The small molecule below binds the protein below.
Small molecule (SMILES): C[N+](C)(C)CCOP(=O)(O)O

Binding-site contacts:
Ligand atom N1 contacts residue SER211 of chain 3.A at 4.4 Å.
Ligand atom C5 contacts residue SER211 of chain 3.A at 3.6 Å.
Ligand atom P1 contacts residue SER209 of chain 3.A at 4.0 Å.
Ligand atom C3 contacts residue SER205 of chain 3.A at 3.5 Å.
Ligand atom O2 contacts residue ILE207 of chain 3.A at 3.9 Å.
Ligand atom O3 contacts residue SER211 of chain 3.A at 4.0 Å.
Ligand atom C5 contacts residue THR213 of chain 3.A at 4.5 Å.
Ligand atom C2 contacts residue SER205 of chain 3.A at 3.2 Å.
Ligand atom O2 contacts residue PHE195 of chain 2.A at 4.2 Å.
Ligand atom O1 contacts residue SER211 of chain 3.A at 4.0 Å.
Ligand atom C1 contacts residue PHE208 of chain 3.A at 4.0 Å (hydrophobic).
Ligand atom C2 contacts residue SER211 of chain 3.A at 4.2 Å.
Ligand atom C5 contacts residue TRP212 of chain 3.A at 3.4 Å (hydrophobic).
Ligand atom O4 contacts residue SER209 of chain 3.A at 3.4 Å (h-bond).
Ligand atom N1 contacts residue TRP212 of chain 3.A at 4.4 Å.
Ligand atom O1 contacts residue PHE208 of chain 3.A at 3.8 Å.
Ligand atom C3 contacts residue PHE195 of chain 2.A at 3.6 Å (hydrophobic).
Ligand atom O1 contacts residue SER209 of chain 3.A at 2.8 Å (h-bond).
Ligand atom O3 contacts residue LEU210 of chain 3.A at 3.5 Å.
Ligand atom C4 contacts residue PHE195 of chain 2.A at 3.5 Å (hydrophobic).
Ligand atom C1 contacts residue SER205 of chain 3.A at 4.0 Å.
Ligand atom C1 contacts residue ILE207 of chain 3.A at 3.8 Å (hydrophobic).
Ligand atom O4 contacts residue LEU210 of chain 3.A at 4.2 Å.
Ligand atom C2 contacts residue ILE207 of chain 3.A at 4.0 Å (hydrophobic).
Ligand atom C3 contacts residue ARG202 of chain 3.A at 3.5 Å.
Ligand atom C2 contacts residue TRP212 of chain 3.A at 4.2 Å (hydrophobic).
Ligand atom O1 contacts residue LEU210 of chain 3.A at 2.7 Å (h-bond).
Ligand atom P1 contacts residue LEU210 of chain 3.A at 4.1 Å.
Ligand atom N1 contacts residue SER205 of chain 3.A at 4.0 Å.
Ligand atom N1 contacts residue PHE195 of chain 2.A at 4.4 Å.
Ligand atom C1 contacts residue SER211 of chain 3.A at 3.8 Å.

Sequence of chain 3.A:
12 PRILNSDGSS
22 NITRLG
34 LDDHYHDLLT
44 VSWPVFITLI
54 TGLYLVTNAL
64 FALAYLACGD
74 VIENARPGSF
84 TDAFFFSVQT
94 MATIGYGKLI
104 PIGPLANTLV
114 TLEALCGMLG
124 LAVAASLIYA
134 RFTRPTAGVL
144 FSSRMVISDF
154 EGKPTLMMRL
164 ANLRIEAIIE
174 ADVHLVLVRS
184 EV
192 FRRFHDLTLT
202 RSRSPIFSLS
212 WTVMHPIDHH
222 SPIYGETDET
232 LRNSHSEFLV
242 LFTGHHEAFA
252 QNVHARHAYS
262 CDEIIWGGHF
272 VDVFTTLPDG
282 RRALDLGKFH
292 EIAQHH

Sequence of chain 2.A:
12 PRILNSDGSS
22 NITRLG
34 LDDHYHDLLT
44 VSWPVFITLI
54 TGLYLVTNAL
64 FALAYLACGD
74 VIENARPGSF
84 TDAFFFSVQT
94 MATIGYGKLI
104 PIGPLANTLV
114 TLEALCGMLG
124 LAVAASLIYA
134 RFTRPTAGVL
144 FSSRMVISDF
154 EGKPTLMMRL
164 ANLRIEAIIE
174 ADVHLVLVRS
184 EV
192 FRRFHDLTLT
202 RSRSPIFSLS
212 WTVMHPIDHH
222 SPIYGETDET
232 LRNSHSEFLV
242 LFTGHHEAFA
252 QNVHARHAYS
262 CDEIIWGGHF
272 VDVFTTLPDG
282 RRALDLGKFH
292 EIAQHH